Binding-site contacts:
Ligand atom O3 contacts residue ASN91 of chain 1.B at 3.5 Å (h-bond).
Ligand atom C3 contacts residue MAN1 of chain 1.M at 3.7 Å.
Ligand atom C6 contacts residue NAG1 of chain 1.K at 3.4 Å.
Ligand atom C1 contacts residue MAN1 of chain 1.M at 4.2 Å.
Ligand atom C2 contacts residue MAN1 of chain 1.M at 3.6 Å.
Ligand atom C2 contacts residue NAG1 of chain 1.K at 4.0 Å.
Ligand atom O5 contacts residue NAG1 of chain 1.K at 2.3 Å (h-bond).
Ligand atom C1 contacts residue NAG1 of chain 1.K at 3.2 Å.
Ligand atom O3 contacts residue MAN1 of chain 1.M at 3.5 Å.
Ligand atom O2 contacts residue ASP323 of chain 1.B at 3.6 Å.
Ligand atom O6 contacts residue NAG1 of chain 1.K at 3.0 Å (h-bond).
Ligand atom O2 contacts residue NAG1 of chain 1.K at 3.7 Å.
Ligand atom C5 contacts residue NAG1 of chain 1.K at 3.3 Å.
Ligand atom C4 contacts residue NAG1 of chain 1.K at 4.2 Å.

A small-molecule ligand and the protein it binds are described below.
Small molecule (SMILES): OC[C@H]1O[C@@H](O)[C@@H](O)[C@@H](O)[C@@H]1O

Sequence of chain 1.B:
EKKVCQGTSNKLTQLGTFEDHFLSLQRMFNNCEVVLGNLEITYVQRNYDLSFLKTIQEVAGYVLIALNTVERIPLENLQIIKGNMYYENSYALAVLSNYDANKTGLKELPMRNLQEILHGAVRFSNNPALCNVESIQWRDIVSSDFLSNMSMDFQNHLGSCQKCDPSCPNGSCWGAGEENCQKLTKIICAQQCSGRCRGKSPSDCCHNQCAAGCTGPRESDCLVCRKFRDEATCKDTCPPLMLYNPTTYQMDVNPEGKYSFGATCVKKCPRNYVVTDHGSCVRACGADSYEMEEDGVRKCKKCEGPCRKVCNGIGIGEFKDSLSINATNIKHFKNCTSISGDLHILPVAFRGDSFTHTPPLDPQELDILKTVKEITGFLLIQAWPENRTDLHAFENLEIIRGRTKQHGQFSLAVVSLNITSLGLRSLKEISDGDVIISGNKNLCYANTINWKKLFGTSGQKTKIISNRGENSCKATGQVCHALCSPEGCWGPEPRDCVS